Sequence of chain 3.A:
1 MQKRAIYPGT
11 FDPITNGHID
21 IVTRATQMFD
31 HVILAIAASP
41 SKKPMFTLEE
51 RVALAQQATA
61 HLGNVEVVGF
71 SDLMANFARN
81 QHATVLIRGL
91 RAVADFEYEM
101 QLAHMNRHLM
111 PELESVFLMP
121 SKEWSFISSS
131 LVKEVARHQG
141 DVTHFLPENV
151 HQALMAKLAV

Binding-site contacts:
Ligand atom C14 contacts residue ASP72 of chain 3.A at 3.4 Å.
Ligand atom C11 contacts residue ALA37 of chain 3.A at 3.6 Å (hydrophobic).
Ligand atom C contacts residue GLU99 of chain 3.A at 3.6 Å.
Ligand atom C8 contacts residue ALA37 of chain 3.A at 3.4 Å (hydrophobic).
Ligand atom C6 contacts residue PG41 of chain 3.G at 3.7 Å.
Ligand atom C4 contacts residue PG41 of chain 3.G at 3.8 Å.
Ligand atom C contacts residue LEU102 of chain 3.A at 3.6 Å (hydrophobic).
Ligand atom C3 contacts residue PG41 of chain 3.G at 3.8 Å.
Ligand atom C14 contacts residue SER71 of chain 3.A at 3.7 Å.
Ligand atom C3 contacts residue PRO8 of chain 3.A at 3.7 Å (hydrophobic).
Ligand atom C7 contacts residue ALA37 of chain 3.A at 3.4 Å (hydrophobic).
Ligand atom C19 contacts residue ASN106 of chain 3.A at 3.5 Å.
Ligand atom C contacts residue ASN106 of chain 3.A at 3.4 Å.
Ligand atom C5 contacts residue MET74 of chain 3.A at 3.6 Å (hydrophobic).
Ligand atom N contacts residue HIS138 of chain 10.A at 3.6 Å.
Ligand atom C9 contacts residue THR10 of chain 3.A at 3.6 Å.
Ligand atom O1 contacts residue PHE70 of chain 3.A at 3.7 Å.
Ligand atom C12 contacts residue PHE70 of chain 3.A at 3.8 Å (hydrophobic).
Ligand atom C15 contacts residue HIS138 of chain 10.A at 3.5 Å.
Ligand atom O contacts residue ASN106 of chain 3.A at 3.1 Å (h-bond).
Ligand atom C9 contacts residue ALA37 of chain 3.A at 3.6 Å (hydrophobic).
Ligand atom C10 contacts residue ALA37 of chain 3.A at 3.7 Å (hydrophobic).
Ligand atom C5 contacts residue PG41 of chain 3.G at 3.7 Å.
Ligand atom C16 contacts residue PG41 of chain 3.G at 3.7 Å.
Ligand atom N3 contacts residue LEU73 of chain 3.A at 3.7 Å.
Ligand atom N1 contacts residue HIS138 of chain 10.A at 3.4 Å.
Ligand atom O2 contacts residue GLU134 of chain 10.A at 3.5 Å.
Ligand atom C2 contacts residue ARG88 of chain 3.A at 3.6 Å.
Ligand atom C13 contacts residue HIS138 of chain 10.A at 3.6 Å.
Ligand atom O2 contacts residue PG41 of chain 3.G at 3.2 Å.
Ligand atom N contacts residue ASP72 of chain 3.A at 3.0 Å (salt-bridge).
Ligand atom N4 contacts residue LEU73 of chain 3.A at 3.6 Å.
Ligand atom C8 contacts residue PG41 of chain 3.G at 3.7 Å.
Ligand atom C contacts residue ARG88 of chain 3.A at 3.4 Å.
Ligand atom N4 contacts residue MET74 of chain 3.A at 2.9 Å (h-bond).
Ligand atom O contacts residue MET74 of chain 3.A at 3.7 Å.
Ligand atom C1 contacts residue MET74 of chain 3.A at 3.7 Å (hydrophobic).
Ligand atom C12 contacts residue ALA37 of chain 3.A at 3.4 Å (hydrophobic).
Ligand atom C9 contacts residue PG41 of chain 3.G at 3.6 Å.
Ligand atom O contacts residue LEU102 of chain 3.A at 3.7 Å.

Sequence of chain 10.A:
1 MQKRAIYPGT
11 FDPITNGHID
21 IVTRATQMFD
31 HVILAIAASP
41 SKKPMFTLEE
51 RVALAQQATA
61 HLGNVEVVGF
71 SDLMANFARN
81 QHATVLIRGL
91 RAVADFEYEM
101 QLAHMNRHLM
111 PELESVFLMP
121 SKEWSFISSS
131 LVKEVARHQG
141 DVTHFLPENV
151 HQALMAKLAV

The protein below binds the small molecule below.
Small molecule (SMILES): COc1ccc(Oc2cccc([C@@H](C)Nc3nc4n(n3)C(=O)CC(C)=N4)c2)cc1